Sequence of chain 9.J:
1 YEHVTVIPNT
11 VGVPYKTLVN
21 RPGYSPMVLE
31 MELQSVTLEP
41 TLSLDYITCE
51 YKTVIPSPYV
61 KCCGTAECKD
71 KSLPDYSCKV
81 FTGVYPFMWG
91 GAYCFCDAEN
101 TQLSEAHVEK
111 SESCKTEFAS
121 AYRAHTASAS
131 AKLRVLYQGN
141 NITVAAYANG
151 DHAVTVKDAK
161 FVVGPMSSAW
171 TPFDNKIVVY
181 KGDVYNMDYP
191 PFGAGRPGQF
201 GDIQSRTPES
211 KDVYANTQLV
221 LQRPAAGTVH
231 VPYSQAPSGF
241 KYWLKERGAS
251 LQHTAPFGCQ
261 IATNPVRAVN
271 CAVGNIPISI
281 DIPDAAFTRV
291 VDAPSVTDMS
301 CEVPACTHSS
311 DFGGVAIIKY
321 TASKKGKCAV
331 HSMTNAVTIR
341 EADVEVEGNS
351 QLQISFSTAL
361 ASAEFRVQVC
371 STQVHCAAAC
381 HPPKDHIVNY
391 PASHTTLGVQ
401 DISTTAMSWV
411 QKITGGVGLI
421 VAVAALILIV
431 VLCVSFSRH

A protein and the small-molecule ligand that binds it are described below.
Small molecule (SMILES): CC(=O)N[C@@H]1[C@@H](O)[C@H](O)[C@@H](CO)O[C@H]1O

Sequence of chain 9.K:
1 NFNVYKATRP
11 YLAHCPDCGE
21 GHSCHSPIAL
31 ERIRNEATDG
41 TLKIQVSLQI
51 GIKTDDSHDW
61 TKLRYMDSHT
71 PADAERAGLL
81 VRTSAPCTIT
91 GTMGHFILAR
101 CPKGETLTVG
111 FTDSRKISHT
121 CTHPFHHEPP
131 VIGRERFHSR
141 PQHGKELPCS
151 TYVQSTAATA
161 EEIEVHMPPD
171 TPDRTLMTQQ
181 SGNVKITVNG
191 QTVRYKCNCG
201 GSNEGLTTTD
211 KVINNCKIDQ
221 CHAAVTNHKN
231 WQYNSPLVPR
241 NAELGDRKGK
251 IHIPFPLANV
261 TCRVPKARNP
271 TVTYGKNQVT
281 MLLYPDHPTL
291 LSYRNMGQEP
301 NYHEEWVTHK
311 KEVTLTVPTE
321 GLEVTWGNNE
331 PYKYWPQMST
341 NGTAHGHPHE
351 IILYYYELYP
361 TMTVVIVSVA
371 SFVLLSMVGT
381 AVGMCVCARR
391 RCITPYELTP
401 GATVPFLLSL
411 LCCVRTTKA

Binding-site contacts:
Ligand atom C3 contacts residue THR116 of chain 9.J at 4.0 Å.
Ligand atom N2 contacts residue THR116 of chain 9.J at 3.0 Å (h-bond).
Ligand atom O3 contacts residue THR116 of chain 9.J at 4.4 Å.
Ligand atom C4 contacts residue ASN259 of chain 9.K at 4.2 Å.
Ligand atom C4 contacts residue LYS181 of chain 9.J at 4.2 Å.
Ligand atom C3 contacts residue ASN259 of chain 9.K at 3.8 Å.
Ligand atom C8 contacts residue THR116 of chain 9.J at 3.8 Å.
Ligand atom C2 contacts residue THR116 of chain 9.J at 3.8 Å.
Ligand atom O5 contacts residue ASN259 of chain 9.K at 2.4 Å (h-bond).
Ligand atom C7 contacts residue THR116 of chain 9.J at 3.8 Å.
Ligand atom C1 contacts residue ASN259 of chain 9.K at 1.4 Å.
Ligand atom C2 contacts residue ASN259 of chain 9.K at 2.5 Å.
Ligand atom C5 contacts residue LYS181 of chain 9.J at 3.5 Å.
Ligand atom O4 contacts residue LYS181 of chain 9.J at 4.0 Å.
Ligand atom O6 contacts residue LYS181 of chain 9.J at 4.3 Å.
Ligand atom C3 contacts residue LYS181 of chain 9.J at 4.4 Å.
Ligand atom C7 contacts residue ASN259 of chain 9.K at 3.2 Å.
Ligand atom N2 contacts residue ASN259 of chain 9.K at 2.9 Å (h-bond).
Ligand atom C8 contacts residue ASN259 of chain 9.K at 4.4 Å.
Ligand atom O7 contacts residue ASN259 of chain 9.K at 3.0 Å (h-bond).
Ligand atom O5 contacts residue LYS181 of chain 9.J at 4.4 Å.
Ligand atom C6 contacts residue LYS181 of chain 9.J at 4.2 Å.
Ligand atom C5 contacts residue ASN259 of chain 9.K at 3.7 Å.
Ligand atom C1 contacts residue THR116 of chain 9.J at 4.0 Å.